Binding-site contacts:
Ligand atom N contacts residue TYR123 of chain 1.A at 3.6 Å.
Ligand atom CB contacts residue HIS36 of chain 1.A at 3.5 Å.
Ligand atom B contacts residue GLY141 of chain 1.A at 3.9 Å.
Ligand atom CD contacts residue TYR123 of chain 1.A at 3.8 Å (hydrophobic).
Ligand atom CG1 contacts residue MET138 of chain 1.A at 3.8 Å (hydrophobic).
Ligand atom CA contacts residue TYR123 of chain 1.A at 3.7 Å (hydrophobic).
Ligand atom B contacts residue SER143 of chain 1.A at 1.6 Å.
Ligand atom CB contacts residue SER143 of chain 1.A at 3.2 Å.
Ligand atom CG2 contacts residue SER159 of chain 1.A at 3.9 Å.
Ligand atom C contacts residue GLY160 of chain 1.A at 3.9 Å.
Ligand atom C contacts residue GLY161 of chain 1.A at 3.8 Å.
Ligand atom O1 contacts residue SER143 of chain 1.A at 2.4 Å (h-bond).
Ligand atom O1 contacts residue GLY141 of chain 1.A at 2.6 Å (h-bond).
Ligand atom N contacts residue HIS36 of chain 1.A at 3.5 Å (h-bond).
Ligand atom C contacts residue HIS36 of chain 1.A at 3.9 Å.
Ligand atom CB contacts residue GLY139 of chain 1.A at 3.5 Å.
Ligand atom C contacts residue SER159 of chain 1.A at 3.7 Å.
Ligand atom CA contacts residue GLY160 of chain 1.A at 3.9 Å.
Ligand atom N contacts residue SER159 of chain 1.A at 3.1 Å (h-bond).
Ligand atom CA contacts residue SER143 of chain 1.A at 2.5 Å.
Ligand atom CG2 contacts residue SER143 of chain 1.A at 3.1 Å.
Ligand atom CG1 contacts residue VAL163 of chain 1.A at 3.5 Å (hydrophobic).
Ligand atom CB contacts residue TYR123 of chain 1.A at 3.9 Å (hydrophobic).
Ligand atom O2 contacts residue SER143 of chain 1.A at 2.2 Å (h-bond).
Ligand atom CA contacts residue GLY161 of chain 1.A at 3.5 Å.
Ligand atom N contacts residue TYR123 of chain 1.A at 3.7 Å.
Ligand atom CG1 contacts residue ARG140 of chain 1.A at 3.9 Å.
Ligand atom O1 contacts residue ASP142 of chain 1.A at 3.3 Å (salt-bridge).
Ligand atom O contacts residue GLY160 of chain 1.A at 3.0 Å.
Ligand atom CG1 contacts residue GLY139 of chain 1.A at 3.8 Å.
Ligand atom O2 contacts residue HIS36 of chain 1.A at 2.6 Å (h-bond).
Ligand atom N contacts residue SER143 of chain 1.A at 2.8 Å (h-bond).
Ligand atom N contacts residue GLY161 of chain 1.A at 3.0 Å (h-bond).
Ligand atom CA contacts residue SER159 of chain 1.A at 3.3 Å.
Ligand atom O1 contacts residue ARG140 of chain 1.A at 3.7 Å.
Ligand atom C contacts residue TYR123 of chain 1.A at 3.4 Å (hydrophobic).
Ligand atom CG2 contacts residue MET158 of chain 1.A at 3.7 Å (hydrophobic).
Ligand atom O contacts residue TYR123 of chain 1.A at 3.5 Å.
Ligand atom B contacts residue HIS36 of chain 1.A at 3.5 Å.
Ligand atom O contacts residue GLY161 of chain 1.A at 2.9 Å (h-bond).

This protein binds this small molecule.
Small molecule (SMILES): CC(C)[C@H](NC(=O)[C@@H]1CCCN1C(=O)[C@H](C)NC(=O)[C@H](C)N)B(O)O

Sequence of chain 1.A:
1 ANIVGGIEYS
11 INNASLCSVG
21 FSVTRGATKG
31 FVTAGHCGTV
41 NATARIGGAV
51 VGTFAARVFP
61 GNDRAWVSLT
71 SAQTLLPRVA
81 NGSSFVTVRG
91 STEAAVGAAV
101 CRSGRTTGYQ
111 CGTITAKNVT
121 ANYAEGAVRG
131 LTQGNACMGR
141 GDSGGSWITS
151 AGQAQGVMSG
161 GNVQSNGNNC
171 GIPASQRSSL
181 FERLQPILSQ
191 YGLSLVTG